Binding-site contacts:
Ligand atom O3' contacts residue LYS61 of chain 1.C at 3.4 Å (salt-bridge).
Ligand atom C5' contacts residue LYS61 of chain 1.C at 3.8 Å.
Ligand atom O6 contacts residue PHE16 of chain 1.D at 3.6 Å.
Ligand atom N1 contacts residue LEU55 of chain 1.C at 4.2 Å.
Ligand atom C2 contacts residue LEU55 of chain 1.C at 3.9 Å (hydrophobic).
Ligand atom C5' contacts residue TYR18 of chain 1.C at 3.0 Å (hydrophobic).
Ligand atom C4' contacts residue ASP17 of chain 1.C at 3.8 Å.
Ligand atom C2 contacts residue ASP17 of chain 1.C at 4.2 Å.
Ligand atom O5' contacts residue TYR18 of chain 1.C at 4.2 Å.
Ligand atom N2 contacts residue THR15 of chain 1.C at 3.0 Å (h-bond).
Ligand atom C5' contacts residue PRO35 of chain 1.C at 3.9 Å (hydrophobic).
Ligand atom C3' contacts residue ASP17 of chain 1.C at 3.7 Å.
Ligand atom C5 contacts residue LEU55 of chain 1.C at 4.1 Å (hydrophobic).
Ligand atom N3 contacts residue PHE16 of chain 1.C at 4.0 Å.
Ligand atom O3' contacts residue ASP17 of chain 1.C at 2.7 Å (salt-bridge).
Ligand atom C4' contacts residue TYR18 of chain 1.C at 3.5 Å (hydrophobic).
Ligand atom O4' contacts residue PHE16 of chain 1.C at 3.9 Å.
Ligand atom N3 contacts residue THR15 of chain 1.C at 4.0 Å.
Ligand atom N3 contacts residue ASP17 of chain 1.C at 3.6 Å.
Ligand atom N1 contacts residue THR15 of chain 1.C at 4.3 Å.
Ligand atom N2 contacts residue ASP17 of chain 1.C at 3.4 Å (salt-bridge).
Ligand atom O4' contacts residue TYR18 of chain 1.C at 4.1 Å.
Ligand atom O3' contacts residue TYR18 of chain 1.C at 4.2 Å.
Ligand atom C1' contacts residue ASP17 of chain 1.C at 3.6 Å.
Ligand atom C3' contacts residue LEU60 of chain 1.C at 3.9 Å (hydrophobic).
Ligand atom N3 contacts residue LEU55 of chain 1.C at 4.0 Å.
Ligand atom C2' contacts residue LEU60 of chain 1.C at 4.0 Å (hydrophobic).
Ligand atom N2 contacts residue LEU55 of chain 1.C at 3.7 Å.
Ligand atom C4 contacts residue LEU55 of chain 1.C at 4.0 Å (hydrophobic).
Ligand atom C3' contacts residue LYS61 of chain 1.C at 4.0 Å.
Ligand atom O4' contacts residue ASP17 of chain 1.C at 3.6 Å.
Ligand atom C2' contacts residue ASP17 of chain 1.C at 4.0 Å.
Ligand atom C2 contacts residue THR15 of chain 1.C at 3.6 Å.
Ligand atom O3' contacts residue LEU60 of chain 1.C at 3.1 Å.
Ligand atom N9 contacts residue LEU55 of chain 1.C at 4.5 Å.
Ligand atom O5' contacts residue LYS61 of chain 1.C at 3.0 Å (salt-bridge).
Ligand atom C6 contacts residue LEU55 of chain 1.C at 4.2 Å (hydrophobic).

Sequence of chain 1.C:
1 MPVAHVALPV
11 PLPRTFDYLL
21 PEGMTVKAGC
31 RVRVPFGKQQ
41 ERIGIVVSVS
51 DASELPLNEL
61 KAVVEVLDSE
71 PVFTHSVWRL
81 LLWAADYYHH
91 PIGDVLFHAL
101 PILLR

Sequence of chain 1.D:
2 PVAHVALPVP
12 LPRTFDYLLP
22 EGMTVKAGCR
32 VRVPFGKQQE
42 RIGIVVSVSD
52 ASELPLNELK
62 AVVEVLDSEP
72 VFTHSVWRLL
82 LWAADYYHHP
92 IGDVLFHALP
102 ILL

The small molecule below binds the protein below.
Small molecule (SMILES): Nc1nc2c(ncn2[C@H]2C[C@H](O)[C@@H](COP(=O)(O)O)O2)c(=O)[nH]1